This small molecule binds to this protein.
Small molecule (SMILES): CC(C)C[C@H](NC(=O)[C@@H](NC(=O)[C@H](CCCCN(C)C)NC(=O)[C@H](CCCN=C(N)N)NC(=O)[C@@H](N)CC1=NC=NC1)C(C)C)C(=O)N[C@@H](CCCN=C(N)N)C(=O)N[C@@H](CC(=O)O)C(=O)N[C@@H](C)C=O

Sequence of chain 1.A:
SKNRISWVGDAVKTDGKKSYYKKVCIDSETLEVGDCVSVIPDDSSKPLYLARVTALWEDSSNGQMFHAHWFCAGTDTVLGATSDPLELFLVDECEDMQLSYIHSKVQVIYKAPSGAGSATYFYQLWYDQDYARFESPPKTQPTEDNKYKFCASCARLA

Binding-site contacts:
Ligand atom N contacts residue ASP42 of chain 1.A at 3.1 Å (salt-bridge).
Ligand atom CB contacts residue GLU95 of chain 1.A at 3.6 Å.
Ligand atom CH2 contacts residue PHE71 of chain 1.A at 3.3 Å (hydrophobic).
Ligand atom NH2 contacts residue ILE40 of chain 1.A at 3.5 Å (h-bond).
Ligand atom C contacts residue GLU95 of chain 1.A at 3.9 Å.
Ligand atom CH1 contacts residue TRP70 of chain 1.A at 3.5 Å (hydrophobic).
Ligand atom C contacts residue TYR101 of chain 1.A at 3.8 Å (hydrophobic).
Ligand atom N contacts residue TYR101 of chain 1.A at 3.5 Å (h-bond).
Ligand atom N contacts residue GLU95 of chain 1.A at 3.0 Å (salt-bridge).
Ligand atom CA contacts residue GLU95 of chain 1.A at 3.7 Å.
Ligand atom NH1 contacts residue ILE40 of chain 1.A at 2.0 Å (h-bond).
Ligand atom CA contacts residue TYR101 of chain 1.A at 3.2 Å (hydrophobic).
Ligand atom C contacts residue TYR101 of chain 1.A at 3.7 Å (hydrophobic).
Ligand atom CB contacts residue GLU95 of chain 1.A at 3.7 Å.
Ligand atom O contacts residue TYR101 of chain 1.A at 2.9 Å (h-bond).
Ligand atom NH1 contacts residue ASP42 of chain 1.A at 3.6 Å.
Ligand atom CE contacts residue TYR49 of chain 1.A at 3.4 Å (hydrophobic).
Ligand atom CZ contacts residue PRO41 of chain 1.A at 3.8 Å (hydrophobic).
Ligand atom CB contacts residue ASP42 of chain 1.A at 3.7 Å.
Ligand atom O contacts residue CYS94 of chain 1.A at 3.3 Å (h-bond).
Ligand atom NH1 contacts residue PRO41 of chain 1.A at 3.2 Å.
Ligand atom O contacts residue GLU95 of chain 1.A at 3.4 Å (salt-bridge).
Ligand atom N contacts residue GLU95 of chain 1.A at 3.0 Å (salt-bridge).
Ligand atom CG1 contacts residue TYR101 of chain 1.A at 3.8 Å (hydrophobic).
Ligand atom NE contacts residue ASP42 of chain 1.A at 3.1 Å (salt-bridge).
Ligand atom N contacts residue ASP42 of chain 1.A at 3.5 Å (salt-bridge).
Ligand atom N contacts residue TYR101 of chain 1.A at 3.8 Å.
Ligand atom CB contacts residue GLU95 of chain 1.A at 3.0 Å.
Ligand atom CH1 contacts residue GLU93 of chain 1.A at 3.7 Å.
Ligand atom CA contacts residue ASP42 of chain 1.A at 3.9 Å.
Ligand atom CA contacts residue GLU95 of chain 1.A at 3.7 Å.
Ligand atom NE contacts residue GLU95 of chain 1.A at 3.5 Å (salt-bridge).
Ligand atom OD1 contacts residue TYR101 of chain 1.A at 3.6 Å.
Ligand atom CD contacts residue GLU95 of chain 1.A at 3.6 Å.
Ligand atom CA contacts residue GLU95 of chain 1.A at 3.5 Å.
Ligand atom CD contacts residue TRP70 of chain 1.A at 3.9 Å (hydrophobic).
Ligand atom CA contacts residue ASP42 of chain 1.A at 3.8 Å.
Ligand atom CG1 contacts residue ASP42 of chain 1.A at 3.8 Å.
Ligand atom CZ contacts residue ILE40 of chain 1.A at 3.1 Å (hydrophobic).
Ligand atom CG contacts residue TYR49 of chain 1.A at 3.5 Å (hydrophobic).